Sequence of chain 1.B:
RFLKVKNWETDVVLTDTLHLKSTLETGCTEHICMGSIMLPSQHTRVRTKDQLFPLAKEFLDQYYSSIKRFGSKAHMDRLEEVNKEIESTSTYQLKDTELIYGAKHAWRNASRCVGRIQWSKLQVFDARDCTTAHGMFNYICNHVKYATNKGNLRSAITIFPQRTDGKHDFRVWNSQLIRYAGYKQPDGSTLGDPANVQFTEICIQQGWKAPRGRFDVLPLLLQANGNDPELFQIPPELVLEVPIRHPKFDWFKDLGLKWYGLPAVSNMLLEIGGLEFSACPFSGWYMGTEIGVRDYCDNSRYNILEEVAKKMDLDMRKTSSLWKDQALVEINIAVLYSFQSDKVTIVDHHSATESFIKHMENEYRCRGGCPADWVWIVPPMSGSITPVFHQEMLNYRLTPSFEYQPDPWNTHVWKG

This protein binds this small molecule.
Small molecule (SMILES): Cc1cc(CCc2cc(CCN(C)C)cc(F)c2F)nc(N)n1

Binding-site contacts:
Ligand atom N02 contacts residue GLU296 of chain 1.B at 2.7 Å (salt-bridge).
Ligand atom C06 contacts residue HEM1 of chain 1.G at 3.6 Å.
Ligand atom C02 contacts residue TRP291 of chain 1.B at 3.8 Å (hydrophobic).
Ligand atom F12 contacts residue MET274 of chain 1.B at 3.1 Å.
Ligand atom N02 contacts residue TYR292 of chain 1.B at 3.7 Å.
Ligand atom N03 contacts residue PRO269 of chain 1.B at 3.7 Å.
Ligand atom C18 contacts residue TYR410 of chain 1.B at 3.4 Å (hydrophobic).
Ligand atom C16 contacts residue HEM1 of chain 1.G at 3.7 Å.
Ligand atom C07 contacts residue HEM1 of chain 1.G at 3.5 Å.
Ligand atom C13 contacts residue HEM1 of chain 1.G at 3.8 Å.
Ligand atom C02 contacts residue HEM1 of chain 1.G at 3.4 Å.
Ligand atom C13 contacts residue TYR410 of chain 1.B at 3.6 Å (hydrophobic).
Ligand atom N02 contacts residue HEM1 of chain 1.G at 3.4 Å.
Ligand atom C04 contacts residue HEM1 of chain 1.G at 3.7 Å.
Ligand atom C15 contacts residue HEM1 of chain 1.G at 3.2 Å.
Ligand atom C18 contacts residue TRP382 of chain 1.B at 3.7 Å (hydrophobic).
Ligand atom N01 contacts residue HEM1 of chain 1.G at 3.5 Å.
Ligand atom C09 contacts residue HEM1 of chain 1.G at 3.6 Å.
Ligand atom C07 contacts residue PRO269 of chain 1.B at 3.8 Å (hydrophobic).
Ligand atom C16 contacts residue VAL271 of chain 1.B at 3.6 Å (hydrophobic).
Ligand atom F11 contacts residue VAL271 of chain 1.B at 3.1 Å.
Ligand atom C05 contacts residue VAL271 of chain 1.B at 3.7 Å (hydrophobic).
Ligand atom C20 contacts residue MET40 of chain 1.B at 3.8 Å (hydrophobic).
Ligand atom C12 contacts residue HEM1 of chain 1.G at 3.3 Å.
Ligand atom C11 contacts residue VAL271 of chain 1.B at 3.3 Å (hydrophobic).
Ligand atom C02 contacts residue GLU296 of chain 1.B at 3.6 Å.
Ligand atom C08 contacts residue HEM1 of chain 1.G at 3.4 Å.
Ligand atom C07 contacts residue GLY290 of chain 1.B at 3.4 Å.
Ligand atom C07 contacts residue PHE288 of chain 1.B at 3.6 Å (hydrophobic).
Ligand atom C11 contacts residue HEM1 of chain 1.G at 3.8 Å.
Ligand atom C08 contacts residue GLU296 of chain 1.B at 3.7 Å.
Ligand atom F11 contacts residue HEM1 of chain 1.G at 3.6 Å.
Ligand atom N02 contacts residue TRP291 of chain 1.B at 2.8 Å (h-bond).
Ligand atom N01 contacts residue GLU296 of chain 1.B at 2.8 Å (salt-bridge).
Ligand atom F12 contacts residue HEM1 of chain 1.G at 3.1 Å.
Ligand atom C06 contacts residue GLU296 of chain 1.B at 3.6 Å.
Ligand atom N02 contacts residue PRO269 of chain 1.B at 3.8 Å.
Ligand atom N03 contacts residue HEM1 of chain 1.G at 3.5 Å.
Ligand atom C07 contacts residue SER289 of chain 1.B at 3.7 Å.
Ligand atom F12 contacts residue VAL271 of chain 1.B at 3.8 Å.